This protein binds this small molecule.
Small molecule (SMILES): CC1=N[C@@H](c2ccc(Cl)cc2)[C@@H](c2ccc(Cl)cc2)N1

Sequence of chain 1.A:
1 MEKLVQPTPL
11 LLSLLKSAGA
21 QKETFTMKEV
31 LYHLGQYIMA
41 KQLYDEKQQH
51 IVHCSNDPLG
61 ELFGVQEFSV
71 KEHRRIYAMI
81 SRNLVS

Binding-site contacts:
Ligand atom CL5 contacts residue GLN49 of chain 1.A at 3.6 Å.
Ligand atom N3 contacts residue MET39 of chain 1.A at 3.2 Å.
Ligand atom C41 contacts residue MET39 of chain 1.A at 3.5 Å (hydrophobic).
Ligand atom C51 contacts residue TYR44 of chain 1.A at 4.1 Å (hydrophobic).
Ligand atom N1 contacts residue MET39 of chain 1.A at 2.9 Å.
Ligand atom C5 contacts residue MET39 of chain 1.A at 3.5 Å (hydrophobic).
Ligand atom C54 contacts residue TYR44 of chain 1.A at 3.4 Å (hydrophobic).
Ligand atom C56 contacts residue TYR44 of chain 1.A at 3.8 Å (hydrophobic).
Ligand atom C55 contacts residue MET39 of chain 1.A at 4.0 Å (hydrophobic).
Ligand atom C46 contacts residue MET39 of chain 1.A at 3.1 Å (hydrophobic).
Ligand atom C54 contacts residue GLN49 of chain 1.A at 3.9 Å.
Ligand atom N1 contacts residue TYR44 of chain 1.A at 4.4 Å.
Ligand atom CL5 contacts residue TYR44 of chain 1.A at 3.7 Å.
Ligand atom C21 contacts residue GLN36 of chain 1.A at 3.4 Å.
Ligand atom C56 contacts residue MET39 of chain 1.A at 3.0 Å (hydrophobic).
Ligand atom C53 contacts residue GLN49 of chain 1.A at 3.3 Å.
Ligand atom C45 contacts residue MET39 of chain 1.A at 3.9 Å (hydrophobic).
Ligand atom C21 contacts residue MET39 of chain 1.A at 3.2 Å (hydrophobic).
Ligand atom C4 contacts residue MET39 of chain 1.A at 3.6 Å (hydrophobic).
Ligand atom C52 contacts residue TYR44 of chain 1.A at 4.2 Å (hydrophobic).
Ligand atom C55 contacts residue TYR44 of chain 1.A at 3.6 Å (hydrophobic).
Ligand atom C53 contacts residue TYR44 of chain 1.A at 4.0 Å (hydrophobic).
Ligand atom C52 contacts residue GLN49 of chain 1.A at 4.4 Å.
Ligand atom C51 contacts residue MET39 of chain 1.A at 3.7 Å (hydrophobic).
Ligand atom C2 contacts residue MET39 of chain 1.A at 2.8 Å (hydrophobic).